A protein and the small-molecule ligand that binds it are described below.
Small molecule (SMILES): CC(=O)N[C@@H]1[C@@H](O)[C@H](O)[C@@H](CO)O[C@H]1O

Binding-site contacts:
Ligand atom C2 contacts residue ASN512 of chain 1.A at 2.5 Å.
Ligand atom O5 contacts residue ASN512 of chain 1.A at 2.4 Å (h-bond).
Ligand atom O5 contacts residue SER514 of chain 1.A at 3.6 Å (h-bond).
Ligand atom C6 contacts residue SER514 of chain 1.A at 4.2 Å.
Ligand atom C7 contacts residue ASN512 of chain 1.A at 3.5 Å.
Ligand atom C5 contacts residue SER514 of chain 1.A at 3.6 Å.
Ligand atom C1 contacts residue SER514 of chain 1.A at 3.7 Å.
Ligand atom C3 contacts residue ASN512 of chain 1.A at 3.8 Å.
Ligand atom N2 contacts residue ASN512 of chain 1.A at 2.9 Å (h-bond).
Ligand atom O7 contacts residue ASN512 of chain 1.A at 3.7 Å.
Ligand atom C5 contacts residue ASN512 of chain 1.A at 3.7 Å.
Ligand atom C1 contacts residue ASN512 of chain 1.A at 1.4 Å.
Ligand atom C4 contacts residue ASN512 of chain 1.A at 4.3 Å.

Sequence of chain 1.A:
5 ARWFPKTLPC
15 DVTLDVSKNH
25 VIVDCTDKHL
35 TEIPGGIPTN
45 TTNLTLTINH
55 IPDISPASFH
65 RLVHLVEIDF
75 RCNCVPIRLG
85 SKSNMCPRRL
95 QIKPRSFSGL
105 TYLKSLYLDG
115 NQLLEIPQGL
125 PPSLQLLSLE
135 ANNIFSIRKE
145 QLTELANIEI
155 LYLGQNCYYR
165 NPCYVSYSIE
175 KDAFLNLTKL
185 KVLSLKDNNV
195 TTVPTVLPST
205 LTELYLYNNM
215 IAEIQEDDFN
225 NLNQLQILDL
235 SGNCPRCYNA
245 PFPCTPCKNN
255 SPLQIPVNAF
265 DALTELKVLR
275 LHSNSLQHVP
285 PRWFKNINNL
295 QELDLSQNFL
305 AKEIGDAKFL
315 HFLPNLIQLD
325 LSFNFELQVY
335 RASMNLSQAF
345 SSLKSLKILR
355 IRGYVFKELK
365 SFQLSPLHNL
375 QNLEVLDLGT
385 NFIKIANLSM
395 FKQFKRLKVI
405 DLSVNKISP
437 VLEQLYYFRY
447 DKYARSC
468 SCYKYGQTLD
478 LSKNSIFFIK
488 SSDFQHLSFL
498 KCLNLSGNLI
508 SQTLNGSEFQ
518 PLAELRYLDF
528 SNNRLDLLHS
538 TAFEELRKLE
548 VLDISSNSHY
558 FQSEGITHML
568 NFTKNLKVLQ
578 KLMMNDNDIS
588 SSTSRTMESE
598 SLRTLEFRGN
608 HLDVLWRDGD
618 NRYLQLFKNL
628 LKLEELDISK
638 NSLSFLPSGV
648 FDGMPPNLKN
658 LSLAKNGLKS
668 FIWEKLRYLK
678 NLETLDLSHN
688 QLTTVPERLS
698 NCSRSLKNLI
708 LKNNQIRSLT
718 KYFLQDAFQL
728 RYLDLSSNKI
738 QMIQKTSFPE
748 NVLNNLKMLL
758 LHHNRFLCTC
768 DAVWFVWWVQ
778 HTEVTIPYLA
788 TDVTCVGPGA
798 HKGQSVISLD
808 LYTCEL